Sequence of chain 1.A:
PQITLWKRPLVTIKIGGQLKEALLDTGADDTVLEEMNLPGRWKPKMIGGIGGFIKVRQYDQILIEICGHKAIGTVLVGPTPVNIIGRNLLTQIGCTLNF

Binding-site contacts:
Ligand atom C43 contacts residue VAL32 of chain 1.A at 3.4 Å (hydrophobic).
Ligand atom C21 contacts residue GLY49 of chain 1.B at 3.3 Å.
Ligand atom N31 contacts residue GLY27 of chain 1.A at 3.0 Å (h-bond).
Ligand atom C13 contacts residue ILE50 of chain 1.A at 3.6 Å (hydrophobic).
Ligand atom O39 contacts residue ASP30 of chain 1.B at 3.2 Å (salt-bridge).
Ligand atom C43 contacts residue ILE84 of chain 1.A at 3.7 Å (hydrophobic).
Ligand atom C02 contacts residue ASP25 of chain 1.A at 2.8 Å.
Ligand atom O36 contacts residue ALA28 of chain 1.B at 3.6 Å.
Ligand atom C21 contacts residue PRO81 of chain 1.A at 3.4 Å (hydrophobic).
Ligand atom C44 contacts residue VAL32 of chain 1.A at 3.4 Å (hydrophobic).
Ligand atom C04 contacts residue ASP25 of chain 1.B at 3.2 Å.
Ligand atom O35 contacts residue GLY49 of chain 1.B at 3.6 Å.
Ligand atom O38 contacts residue ALA28 of chain 1.A at 3.6 Å.
Ligand atom O37 contacts residue GLY48 of chain 1.A at 3.5 Å (h-bond).
Ligand atom O38 contacts residue ASP29 of chain 1.A at 3.0 Å (salt-bridge).
Ligand atom O40 contacts residue ASP29 of chain 1.B at 2.8 Å (salt-bridge).
Ligand atom N30 contacts residue GLY27 of chain 1.B at 2.9 Å (h-bond).
Ligand atom O39 contacts residue ASP29 of chain 1.B at 3.4 Å (salt-bridge).
Ligand atom O33 contacts residue ASP25 of chain 1.B at 2.6 Å (salt-bridge).
Ligand atom C10 contacts residue GLY27 of chain 1.A at 3.3 Å.
Ligand atom C24 contacts residue ASP29 of chain 1.A at 3.1 Å.
Ligand atom C04 contacts residue ASP25 of chain 1.A at 3.3 Å.
Ligand atom C26 contacts residue ASP29 of chain 1.B at 3.7 Å.
Ligand atom C44 contacts residue ASP30 of chain 1.A at 3.5 Å.
Ligand atom C24 contacts residue ARG8 of chain 1.B at 3.2 Å.
Ligand atom C22 contacts residue GLY49 of chain 1.B at 3.5 Å.
Ligand atom C13 contacts residue GLY49 of chain 1.A at 3.5 Å.
Ligand atom N32 contacts residue GLY48 of chain 1.A at 2.9 Å (h-bond).
Ligand atom C23 contacts residue GLY48 of chain 1.A at 3.6 Å.
Ligand atom C29 contacts residue GLY48 of chain 1.B at 3.2 Å.
Ligand atom C22 contacts residue ILE50 of chain 1.B at 3.5 Å (hydrophobic).
Ligand atom C01 contacts residue GLY27 of chain 1.B at 3.7 Å.
Ligand atom C13 contacts residue PRO81 of chain 1.B at 3.4 Å (hydrophobic).
Ligand atom O33 contacts residue GLY27 of chain 1.A at 3.4 Å.
Ligand atom O33 contacts residue ASP25 of chain 1.A at 2.6 Å (salt-bridge).
Ligand atom C12 contacts residue PRO81 of chain 1.B at 3.6 Å (hydrophobic).
Ligand atom C08 contacts residue ASP25 of chain 1.B at 3.0 Å.
Ligand atom O39 contacts residue ALA28 of chain 1.B at 3.5 Å.
Ligand atom C27 contacts residue GLY48 of chain 1.B at 3.2 Å.
Ligand atom C03 contacts residue ILE84 of chain 1.A at 3.6 Å (hydrophobic).

Sequence of chain 1.B:
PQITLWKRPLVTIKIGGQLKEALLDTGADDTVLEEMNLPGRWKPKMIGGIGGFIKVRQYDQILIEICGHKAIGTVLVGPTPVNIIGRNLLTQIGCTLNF

The protein below binds the small molecule below.
Small molecule (SMILES): COC(=O)N[C@H](C(=O)N[C@@H](Cc1ccccc1)[C@@H](O)C[C@H](Cc1ccccc1)NC(=O)O[C@H]1CO[C@H]2OCC[C@H]21)C1CCCC1